Binding-site contacts:
Ligand atom O4 contacts residue LEU151 of chain 59.Q at 3.7 Å.
Ligand atom C5 contacts residue ASN87 of chain 59.Q at 3.7 Å.
Ligand atom C4 contacts residue LEU151 of chain 59.Q at 4.4 Å (hydrophobic).
Ligand atom O5 contacts residue ASN87 of chain 59.Q at 2.3 Å (h-bond).
Ligand atom O6 contacts residue LEU151 of chain 59.Q at 3.4 Å.
Ligand atom C1 contacts residue SER89 of chain 59.Q at 4.5 Å.
Ligand atom O7 contacts residue ASP85 of chain 59.Q at 4.3 Å.
Ligand atom C5 contacts residue LEU151 of chain 59.Q at 4.1 Å (hydrophobic).
Ligand atom C2 contacts residue ASN87 of chain 59.Q at 2.4 Å.
Ligand atom O5 contacts residue SER89 of chain 59.Q at 4.1 Å.
Ligand atom C6 contacts residue LEU151 of chain 59.Q at 3.8 Å (hydrophobic).
Ligand atom C7 contacts residue ASN87 of chain 59.Q at 3.6 Å.
Ligand atom N2 contacts residue ASN87 of chain 59.Q at 2.9 Å (h-bond).
Ligand atom O5 contacts residue SER79 of chain 59.Q at 4.4 Å.
Ligand atom O7 contacts residue ASN87 of chain 59.Q at 3.9 Å.
Ligand atom C3 contacts residue ASN87 of chain 59.Q at 3.7 Å.
Ligand atom C4 contacts residue ASN87 of chain 59.Q at 4.2 Å.
Ligand atom C5 contacts residue SER89 of chain 59.Q at 4.3 Å.
Ligand atom C1 contacts residue ASN87 of chain 59.Q at 1.4 Å.

Sequence of chain 59.Q:
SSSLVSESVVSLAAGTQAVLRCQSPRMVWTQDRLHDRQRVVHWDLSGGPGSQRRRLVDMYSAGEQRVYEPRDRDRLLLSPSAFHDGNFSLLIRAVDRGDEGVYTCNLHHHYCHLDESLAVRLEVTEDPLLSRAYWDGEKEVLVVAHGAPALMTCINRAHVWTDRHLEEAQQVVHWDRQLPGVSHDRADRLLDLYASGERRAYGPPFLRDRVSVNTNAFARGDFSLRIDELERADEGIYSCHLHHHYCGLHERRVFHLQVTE

The small molecule below binds the protein below.
Small molecule (SMILES): CC(=O)N[C@@H]1[C@@H](O)[C@H](O)[C@@H](CO)O[C@H]1O